The small molecule below binds the protein below.
Small molecule (SMILES): CC(=O)N[C@H]1[C@H](O[C@H]2[C@H](O)[C@@H](NC(C)=O)CO[C@@H]2CO)O[C@H](CO)[C@@H](O)[C@@H]1O

Sequence of chain 1.C:
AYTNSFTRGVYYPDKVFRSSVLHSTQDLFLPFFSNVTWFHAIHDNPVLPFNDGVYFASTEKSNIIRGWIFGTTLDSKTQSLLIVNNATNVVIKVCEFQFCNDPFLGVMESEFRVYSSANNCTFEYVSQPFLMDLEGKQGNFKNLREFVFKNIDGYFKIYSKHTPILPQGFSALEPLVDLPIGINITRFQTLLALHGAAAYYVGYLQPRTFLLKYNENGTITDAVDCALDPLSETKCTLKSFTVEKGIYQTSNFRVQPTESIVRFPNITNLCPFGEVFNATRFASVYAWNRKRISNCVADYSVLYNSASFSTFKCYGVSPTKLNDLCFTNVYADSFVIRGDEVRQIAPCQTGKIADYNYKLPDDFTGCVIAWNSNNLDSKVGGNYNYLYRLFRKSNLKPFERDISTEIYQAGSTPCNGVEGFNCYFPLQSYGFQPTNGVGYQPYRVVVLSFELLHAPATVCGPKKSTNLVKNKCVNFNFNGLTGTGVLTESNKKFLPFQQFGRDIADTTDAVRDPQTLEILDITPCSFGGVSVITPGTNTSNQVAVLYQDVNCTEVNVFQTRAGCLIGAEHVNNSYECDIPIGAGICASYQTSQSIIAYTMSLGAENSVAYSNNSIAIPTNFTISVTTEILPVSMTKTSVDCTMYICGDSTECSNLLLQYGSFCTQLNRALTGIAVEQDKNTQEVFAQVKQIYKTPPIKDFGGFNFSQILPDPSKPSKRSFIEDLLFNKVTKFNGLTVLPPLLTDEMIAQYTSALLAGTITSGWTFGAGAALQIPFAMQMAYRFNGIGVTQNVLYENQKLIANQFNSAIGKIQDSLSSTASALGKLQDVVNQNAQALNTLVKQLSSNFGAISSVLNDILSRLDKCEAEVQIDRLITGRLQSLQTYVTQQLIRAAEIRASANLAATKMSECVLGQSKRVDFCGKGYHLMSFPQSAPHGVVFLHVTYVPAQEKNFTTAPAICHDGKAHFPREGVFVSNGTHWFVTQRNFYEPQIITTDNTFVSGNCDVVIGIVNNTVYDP

Binding-site contacts:
Ligand atom O7 contacts residue ASN704 of chain 1.C at 3.3 Å (h-bond).
Ligand atom C7 contacts residue LEU909 of chain 1.C at 3.8 Å (hydrophobic).
Ligand atom C8 contacts residue ASN704 of chain 1.C at 4.4 Å.
Ligand atom C3 contacts residue LEU909 of chain 1.C at 4.4 Å (hydrophobic).
Ligand atom O5 contacts residue ASN704 of chain 1.C at 2.4 Å (h-bond).
Ligand atom C2 contacts residue ASN704 of chain 1.C at 2.4 Å.
Ligand atom C5 contacts residue ASN704 of chain 1.C at 3.7 Å.
Ligand atom O6 contacts residue GLN913 of chain 1.C at 3.8 Å.
Ligand atom C4 contacts residue ASN704 of chain 1.C at 4.2 Å.
Ligand atom C5 contacts residue LEU909 of chain 1.C at 4.3 Å (hydrophobic).
Ligand atom N2 contacts residue ASN704 of chain 1.C at 2.8 Å (h-bond).
Ligand atom C1 contacts residue ASN704 of chain 1.C at 1.4 Å.
Ligand atom C7 contacts residue ASN704 of chain 1.C at 3.3 Å.
Ligand atom C3 contacts residue ASN704 of chain 1.C at 3.7 Å.
Ligand atom O7 contacts residue GLN1058 of chain 1.C at 3.6 Å.
Ligand atom C8 contacts residue LEU909 of chain 1.C at 4.0 Å (hydrophobic).
Ligand atom O7 contacts residue LEU909 of chain 1.C at 3.2 Å.
Ligand atom O4 contacts residue LEU909 of chain 1.C at 4.2 Å.